Sequence of chain 2.B:
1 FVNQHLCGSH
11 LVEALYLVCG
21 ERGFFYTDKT

Binding-site contacts:
Ligand atom C1 contacts residue THR27 of chain 2.B at 3.9 Å.
Ligand atom C6 contacts residue ASP28 of chain 2.B at 3.3 Å.
Ligand atom C2 contacts residue THR27 of chain 2.B at 3.5 Å.
Ligand atom C7 contacts residue VAL3 of chain 2.A at 4.0 Å (hydrophobic).
Ligand atom C6 contacts residue GLU21 of chain 2.D at 3.5 Å.
Ligand atom O1 contacts residue ARG22 of chain 2.D at 3.9 Å.
Ligand atom C3 contacts residue ASP28 of chain 2.B at 4.3 Å.
Ligand atom O1 contacts residue GLU21 of chain 2.D at 2.7 Å (salt-bridge).
Ligand atom C5 contacts residue ASP28 of chain 2.B at 3.5 Å.
Ligand atom O1 contacts residue GLY20 of chain 2.D at 3.5 Å (h-bond).
Ligand atom C5 contacts residue THR27 of chain 2.B at 4.3 Å.
Ligand atom C4 contacts residue VAL3 of chain 2.A at 4.5 Å (hydrophobic).
Ligand atom C1 contacts residue ASP28 of chain 2.B at 4.0 Å.
Ligand atom C7 contacts residue TYR26 of chain 2.B at 3.6 Å (hydrophobic).
Ligand atom C7 contacts residue THR27 of chain 2.B at 3.5 Å.
Ligand atom C3 contacts residue THR27 of chain 2.B at 3.2 Å.
Ligand atom C7 contacts residue ILE2 of chain 2.A at 3.6 Å (hydrophobic).
Ligand atom C4 contacts residue THR27 of chain 2.B at 3.7 Å.
Ligand atom C2 contacts residue TYR26 of chain 2.B at 3.6 Å (hydrophobic).
Ligand atom C1 contacts residue GLU21 of chain 2.D at 3.5 Å.
Ligand atom O1 contacts residue TYR26 of chain 2.B at 4.3 Å.
Ligand atom C2 contacts residue ASP28 of chain 2.B at 4.3 Å.
Ligand atom C5 contacts residue THR30 of chain 2.B at 4.4 Å.
Ligand atom C6 contacts residue THR27 of chain 2.B at 4.4 Å.
Ligand atom O1 contacts residue THR27 of chain 2.B at 4.1 Å.
Ligand atom C3 contacts residue TYR26 of chain 2.B at 4.1 Å (hydrophobic).
Ligand atom O1 contacts residue GLY23 of chain 2.D at 3.3 Å (h-bond).
Ligand atom C4 contacts residue ASP28 of chain 2.B at 4.1 Å.

Sequence of chain 2.D:
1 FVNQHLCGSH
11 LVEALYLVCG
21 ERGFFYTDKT

Sequence of chain 2.A:
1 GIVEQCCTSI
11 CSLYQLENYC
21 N

A small-molecule ligand and the protein it binds are described below.
Small molecule (SMILES): Cc1cccc(O)c1